Binding-site contacts:
Ligand atom C8 contacts residue ASN99 of chain 1.B at 3.1 Å.
Ligand atom C4 contacts residue ASN99 of chain 1.B at 4.1 Å.
Ligand atom C8 contacts residue LYS98 of chain 1.B at 3.8 Å.
Ligand atom C3 contacts residue ASN99 of chain 1.B at 3.7 Å.
Ligand atom C5 contacts residue ASN99 of chain 1.B at 3.6 Å.
Ligand atom C7 contacts residue ASN99 of chain 1.B at 3.3 Å.
Ligand atom C8 contacts residue ALA61 of chain 1.B at 4.5 Å (hydrophobic).
Ligand atom O5 contacts residue ASN99 of chain 1.B at 2.4 Å (h-bond).
Ligand atom N2 contacts residue ASN99 of chain 1.B at 2.9 Å (h-bond).
Ligand atom O7 contacts residue ASN99 of chain 1.B at 3.8 Å.
Ligand atom N2 contacts residue LYS98 of chain 1.B at 4.1 Å.
Ligand atom C7 contacts residue LYS98 of chain 1.B at 4.4 Å.
Ligand atom C7 contacts residue PHE100 of chain 1.B at 3.9 Å (hydrophobic).
Ligand atom C2 contacts residue ASN99 of chain 1.B at 2.3 Å.
Ligand atom C1 contacts residue ASN99 of chain 1.B at 1.4 Å.
Ligand atom C8 contacts residue PHE100 of chain 1.B at 4.0 Å (hydrophobic).
Ligand atom O7 contacts residue PHE100 of chain 1.B at 3.5 Å.
Ligand atom O7 contacts residue SER101 of chain 1.B at 3.9 Å.

The protein below binds the small molecule below.
Small molecule (SMILES): CC(=O)N[C@@H]1[C@@H](O)[C@H](O)[C@@H](CO)O[C@H]1O

Sequence of chain 1.B:
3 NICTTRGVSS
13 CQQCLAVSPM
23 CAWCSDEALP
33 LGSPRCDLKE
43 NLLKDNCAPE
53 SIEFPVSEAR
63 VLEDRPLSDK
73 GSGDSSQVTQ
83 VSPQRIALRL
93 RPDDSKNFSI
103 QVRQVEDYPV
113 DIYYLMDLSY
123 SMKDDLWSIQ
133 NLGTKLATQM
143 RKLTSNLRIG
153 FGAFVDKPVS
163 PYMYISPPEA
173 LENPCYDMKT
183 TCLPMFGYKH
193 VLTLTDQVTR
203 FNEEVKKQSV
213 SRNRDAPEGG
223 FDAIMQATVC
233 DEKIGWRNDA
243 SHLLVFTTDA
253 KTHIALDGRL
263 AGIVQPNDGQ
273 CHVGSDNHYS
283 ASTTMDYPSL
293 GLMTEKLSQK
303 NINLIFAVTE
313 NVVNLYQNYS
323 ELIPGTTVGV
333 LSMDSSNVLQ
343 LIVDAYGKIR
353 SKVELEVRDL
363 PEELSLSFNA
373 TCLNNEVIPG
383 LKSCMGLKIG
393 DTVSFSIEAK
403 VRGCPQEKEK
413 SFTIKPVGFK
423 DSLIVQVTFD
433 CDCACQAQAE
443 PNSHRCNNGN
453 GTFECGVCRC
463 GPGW